This small molecule binds to this protein.
Small molecule (SMILES): CC(=O)N[C@@H]1[C@@H](O)[C@H](O)[C@@H](CO)O[C@H]1O

Sequence of chain 1.A:
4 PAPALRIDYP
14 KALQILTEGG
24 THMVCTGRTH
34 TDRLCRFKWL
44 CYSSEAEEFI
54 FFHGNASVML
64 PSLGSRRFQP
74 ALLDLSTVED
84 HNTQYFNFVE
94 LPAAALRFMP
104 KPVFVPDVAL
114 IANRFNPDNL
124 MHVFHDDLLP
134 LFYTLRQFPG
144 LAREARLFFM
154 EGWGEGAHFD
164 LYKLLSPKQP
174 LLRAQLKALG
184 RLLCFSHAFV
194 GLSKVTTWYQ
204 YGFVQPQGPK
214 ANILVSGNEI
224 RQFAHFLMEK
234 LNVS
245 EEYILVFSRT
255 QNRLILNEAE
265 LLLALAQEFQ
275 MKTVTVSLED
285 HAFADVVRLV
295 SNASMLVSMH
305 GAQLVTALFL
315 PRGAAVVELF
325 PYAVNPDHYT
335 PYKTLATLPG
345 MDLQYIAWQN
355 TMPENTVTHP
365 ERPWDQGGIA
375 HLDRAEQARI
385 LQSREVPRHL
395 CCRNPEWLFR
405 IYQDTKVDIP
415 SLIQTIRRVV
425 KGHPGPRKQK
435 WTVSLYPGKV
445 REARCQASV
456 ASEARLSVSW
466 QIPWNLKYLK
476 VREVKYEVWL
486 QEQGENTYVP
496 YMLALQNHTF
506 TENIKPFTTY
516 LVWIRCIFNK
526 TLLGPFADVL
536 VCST

Binding-site contacts:
Ligand atom C4 contacts residue ASN502 of chain 1.A at 4.0 Å.
Ligand atom O6 contacts residue SER464 of chain 1.A at 4.3 Å.
Ligand atom C5 contacts residue ASN502 of chain 1.A at 3.4 Å.
Ligand atom C8 contacts residue GLN450 of chain 1.A at 4.1 Å.
Ligand atom C7 contacts residue SER462 of chain 1.A at 4.1 Å.
Ligand atom O3 contacts residue GLN450 of chain 1.A at 3.9 Å.
Ligand atom C6 contacts residue SER464 of chain 1.A at 3.5 Å.
Ligand atom C8 contacts residue ASN502 of chain 1.A at 4.1 Å.
Ligand atom C6 contacts residue ASN502 of chain 1.A at 3.5 Å.
Ligand atom C7 contacts residue ASN502 of chain 1.A at 4.2 Å.
Ligand atom O6 contacts residue ASN502 of chain 1.A at 4.4 Å.
Ligand atom N2 contacts residue ASN502 of chain 1.A at 3.4 Å (h-bond).
Ligand atom C3 contacts residue ASN502 of chain 1.A at 3.9 Å.
Ligand atom C2 contacts residue ASN502 of chain 1.A at 2.7 Å.
Ligand atom O7 contacts residue THR504 of chain 1.A at 4.5 Å.
Ligand atom C8 contacts residue SER462 of chain 1.A at 2.9 Å.
Ligand atom C1 contacts residue ASN502 of chain 1.A at 1.5 Å.
Ligand atom O5 contacts residue ASN502 of chain 1.A at 2.5 Å (h-bond).